This small molecule binds to this protein.
Small molecule (SMILES): OC[C@@H](O)[C@H]1O[C@H](O)[C@@H](O)[C@@H](O)[C@@H]1O

Sequence of chain 1.B:
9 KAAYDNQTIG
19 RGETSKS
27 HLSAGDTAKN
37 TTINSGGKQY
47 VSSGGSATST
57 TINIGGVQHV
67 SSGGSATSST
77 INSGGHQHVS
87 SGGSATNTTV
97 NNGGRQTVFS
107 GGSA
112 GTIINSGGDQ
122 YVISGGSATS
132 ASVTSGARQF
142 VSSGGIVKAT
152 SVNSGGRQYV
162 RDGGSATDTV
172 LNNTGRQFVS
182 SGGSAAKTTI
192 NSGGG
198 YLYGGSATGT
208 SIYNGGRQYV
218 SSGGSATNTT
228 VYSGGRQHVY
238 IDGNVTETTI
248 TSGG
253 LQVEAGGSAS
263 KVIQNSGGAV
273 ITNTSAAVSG

Binding-site contacts:
Ligand atom O5 contacts residue ASN36 of chain 1.B at 3.4 Å (h-bond).
Ligand atom O5 contacts residue SER55 of chain 1.B at 2.3 Å (h-bond).
Ligand atom C5 contacts residue SER55 of chain 1.B at 2.8 Å.
Ligand atom O3 contacts residue SER55 of chain 1.B at 4.4 Å.
Ligand atom C4 contacts residue SER55 of chain 1.B at 3.6 Å.
Ligand atom C5 contacts residue ASN36 of chain 1.B at 3.9 Å.
Ligand atom C3 contacts residue SER55 of chain 1.B at 3.0 Å.
Ligand atom C1 contacts residue ASN36 of chain 1.B at 4.3 Å.
Ligand atom C2 contacts residue SER55 of chain 1.B at 2.4 Å.
Ligand atom C6 contacts residue ASN36 of chain 1.B at 3.3 Å.
Ligand atom C1 contacts residue SER55 of chain 1.B at 1.3 Å.
Ligand atom C3 contacts residue 2891 of chain 1.PB at 3.3 Å.
Ligand atom O3 contacts residue 2891 of chain 1.PB at 2.8 Å (h-bond).
Ligand atom C6 contacts residue SER55 of chain 1.B at 4.0 Å.
Ligand atom O4 contacts residue 2891 of chain 1.PB at 3.9 Å.
Ligand atom O6 contacts residue ASN36 of chain 1.B at 3.1 Å (h-bond).
Ligand atom C2 contacts residue 2891 of chain 1.PB at 4.1 Å.
Ligand atom O7 contacts residue ASN36 of chain 1.B at 4.5 Å.
Ligand atom O2 contacts residue SER55 of chain 1.B at 3.6 Å (h-bond).